A protein and the small-molecule ligand that binds it are described below.
Small molecule (SMILES): CO[C@H]1O[C@H](CO[C@H]2O[C@H](CO)[C@@H](O)[C@H](O)[C@@H]2O)[C@@H](O)[C@H](O[C@H]2O[C@H](CO)[C@@H](O)[C@H](O)[C@@H]2O)[C@@H]1O

Sequence of chain 1.A:
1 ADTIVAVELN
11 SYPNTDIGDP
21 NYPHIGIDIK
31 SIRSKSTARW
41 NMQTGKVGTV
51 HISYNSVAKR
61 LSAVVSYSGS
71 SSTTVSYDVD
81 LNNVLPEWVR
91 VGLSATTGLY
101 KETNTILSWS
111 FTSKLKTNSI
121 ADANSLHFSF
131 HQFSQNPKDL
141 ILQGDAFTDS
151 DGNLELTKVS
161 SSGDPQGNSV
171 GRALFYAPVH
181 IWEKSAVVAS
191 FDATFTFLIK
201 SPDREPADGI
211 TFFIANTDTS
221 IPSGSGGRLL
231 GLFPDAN

Binding-site contacts:
Ligand atom C5 contacts residue ASP16 of chain 1.A at 3.7 Å.
Ligand atom O6 contacts residue LEU99 of chain 1.A at 2.9 Å (h-bond).
Ligand atom O3 contacts residue TYR12 of chain 1.A at 3.5 Å (h-bond).
Ligand atom O4 contacts residue THR15 of chain 1.A at 2.6 Å (h-bond).
Ligand atom C6 contacts residue TYR12 of chain 1.A at 3.4 Å (hydrophobic).
Ligand atom C4 contacts residue THR15 of chain 1.A at 3.3 Å.
Ligand atom O3 contacts residue THR15 of chain 1.A at 2.9 Å (h-bond).
Ligand atom O5 contacts residue LEU99 of chain 1.A at 2.9 Å (h-bond).
Ligand atom O3 contacts residue GLY227 of chain 1.A at 3.6 Å.
Ligand atom C6 contacts residue ASP208 of chain 1.A at 3.6 Å.
Ligand atom O6 contacts residue TYR100 of chain 1.A at 3.0 Å (h-bond).
Ligand atom C4 contacts residue ARG228 of chain 1.A at 3.7 Å.
Ligand atom O2 contacts residue LEU99 of chain 1.A at 3.7 Å.
Ligand atom O6 contacts residue ALA207 of chain 1.A at 3.3 Å.
Ligand atom O4 contacts residue ASP208 of chain 1.A at 2.9 Å (salt-bridge).
Ligand atom C4 contacts residue ASP16 of chain 1.A at 3.6 Å.
Ligand atom C2 contacts residue TYR12 of chain 1.A at 3.6 Å (hydrophobic).
Ligand atom C3 contacts residue PRO13 of chain 1.A at 3.6 Å (hydrophobic).
Ligand atom C1 contacts residue LEU99 of chain 1.A at 3.7 Å (hydrophobic).
Ligand atom C4 contacts residue TYR12 of chain 1.A at 3.6 Å (hydrophobic).
Ligand atom O4 contacts residue ASN14 of chain 1.A at 2.8 Å (h-bond).
Ligand atom C4 contacts residue ASP208 of chain 1.A at 3.4 Å.
Ligand atom O4 contacts residue ARG228 of chain 1.A at 3.2 Å (salt-bridge).
Ligand atom O4 contacts residue TYR12 of chain 1.A at 2.7 Å (h-bond).
Ligand atom O6 contacts residue GLY98 of chain 1.A at 3.4 Å.
Ligand atom O3 contacts residue ARG228 of chain 1.A at 2.9 Å (salt-bridge).
Ligand atom C1 contacts residue TYR12 of chain 1.A at 3.6 Å (hydrophobic).
Ligand atom C3 contacts residue ASP16 of chain 1.A at 3.7 Å.
Ligand atom O2 contacts residue ASP16 of chain 1.A at 3.7 Å.
Ligand atom O2 contacts residue GLY98 of chain 1.A at 3.3 Å.
Ligand atom O6 contacts residue ASP208 of chain 1.A at 3.3 Å (salt-bridge).
Ligand atom O4 contacts residue ASP16 of chain 1.A at 2.9 Å (salt-bridge).
Ligand atom C6 contacts residue LEU99 of chain 1.A at 3.8 Å (hydrophobic).
Ligand atom O3 contacts residue PRO13 of chain 1.A at 3.0 Å (h-bond).
Ligand atom O4 contacts residue TYR12 of chain 1.A at 3.8 Å.
Ligand atom O3 contacts residue ASN14 of chain 1.A at 3.5 Å.
Ligand atom C3 contacts residue ASN14 of chain 1.A at 3.8 Å.
Ligand atom C3 contacts residue THR15 of chain 1.A at 3.7 Å.
Ligand atom C6 contacts residue ALA207 of chain 1.A at 3.8 Å (hydrophobic).
Ligand atom C2 contacts residue PRO13 of chain 1.A at 3.8 Å (hydrophobic).